The small molecule below binds the protein below.
Small molecule (SMILES): O=C(O)C1=NO[C@H]2CN[C@H](C(=O)O)[C@@H]12

Sequence of chain 1.B:
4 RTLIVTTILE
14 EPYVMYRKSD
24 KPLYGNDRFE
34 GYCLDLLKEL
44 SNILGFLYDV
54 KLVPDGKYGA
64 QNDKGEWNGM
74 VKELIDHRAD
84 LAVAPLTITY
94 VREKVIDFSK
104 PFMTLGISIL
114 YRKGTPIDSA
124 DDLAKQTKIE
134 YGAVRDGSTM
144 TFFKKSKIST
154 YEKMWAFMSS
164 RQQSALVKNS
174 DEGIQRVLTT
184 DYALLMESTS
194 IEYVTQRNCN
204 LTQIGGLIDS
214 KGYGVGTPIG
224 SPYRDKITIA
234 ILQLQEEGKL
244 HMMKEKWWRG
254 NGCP

Binding-site contacts:
Ligand atom C5 contacts residue PRO88 of chain 1.B at 4.2 Å (hydrophobic).
Ligand atom N2 contacts residue GLU190 of chain 1.B at 4.0 Å.
Ligand atom C1 contacts residue TYR216 of chain 1.B at 4.2 Å (hydrophobic).
Ligand atom C2 contacts residue THR90 of chain 1.B at 3.4 Å.
Ligand atom N1 contacts residue PRO88 of chain 1.B at 2.7 Å (h-bond).
Ligand atom O3 contacts residue SER141 of chain 1.B at 3.2 Å (h-bond).
Ligand atom C6 contacts residue SER141 of chain 1.B at 4.0 Å.
Ligand atom O3 contacts residue GLY140 of chain 1.B at 3.7 Å.
Ligand atom O5 contacts residue LEU89 of chain 1.B at 4.1 Å.
Ligand atom O3 contacts residue THR142 of chain 1.B at 3.0 Å (h-bond).
Ligand atom O4 contacts residue GLY140 of chain 1.B at 4.2 Å.
Ligand atom C6 contacts residue THR142 of chain 1.B at 3.1 Å.
Ligand atom O5 contacts residue ARG95 of chain 1.B at 2.5 Å (salt-bridge).
Ligand atom O5 contacts residue THR90 of chain 1.B at 3.2 Å (h-bond).
Ligand atom O2 contacts residue GLU190 of chain 1.B at 3.4 Å.
Ligand atom C1 contacts residue GLU190 of chain 1.B at 3.4 Å.
Ligand atom C7 contacts residue THR90 of chain 1.B at 3.8 Å.
Ligand atom C2 contacts residue PRO88 of chain 1.B at 4.1 Å (hydrophobic).
Ligand atom O2 contacts residue THR142 of chain 1.B at 2.5 Å (h-bond).
Ligand atom O4 contacts residue SER141 of chain 1.B at 3.2 Å (h-bond).
Ligand atom O5 contacts residue TYR61 of chain 1.B at 4.0 Å.
Ligand atom C6 contacts residue GLU190 of chain 1.B at 3.7 Å.
Ligand atom C5 contacts residue GLU190 of chain 1.B at 4.3 Å.
Ligand atom O4 contacts residue ARG95 of chain 1.B at 3.0 Å (salt-bridge).
Ligand atom C7 contacts residue SER141 of chain 1.B at 3.5 Å.
Ligand atom O1 contacts residue TYR61 of chain 1.B at 3.9 Å.
Ligand atom C1 contacts residue TYR61 of chain 1.B at 3.9 Å (hydrophobic).
Ligand atom N1 contacts residue THR90 of chain 1.B at 3.1 Å (h-bond).
Ligand atom C5 contacts residue TYR61 of chain 1.B at 3.5 Å (hydrophobic).
Ligand atom C4 contacts residue GLU190 of chain 1.B at 4.2 Å.
Ligand atom C2 contacts residue GLU190 of chain 1.B at 3.5 Å.
Ligand atom C7 contacts residue ARG95 of chain 1.B at 3.4 Å.
Ligand atom C2 contacts residue SER141 of chain 1.B at 3.6 Å.
Ligand atom C1 contacts residue PRO88 of chain 1.B at 3.0 Å (hydrophobic).
Ligand atom O3 contacts residue GLU190 of chain 1.B at 4.1 Å.
Ligand atom C3 contacts residue GLU190 of chain 1.B at 3.8 Å.
Ligand atom O5 contacts residue SER141 of chain 1.B at 4.3 Å.
Ligand atom N1 contacts residue GLU190 of chain 1.B at 3.3 Å (salt-bridge).
Ligand atom N1 contacts residue TYR216 of chain 1.B at 3.9 Å.
Ligand atom O5 contacts residue PRO88 of chain 1.B at 3.9 Å.